The protein below binds the small molecule below.
Small molecule (SMILES): Brc1c(Br)c(Br)c2[nH]nnc2c1Br

Binding-site contacts:
Ligand atom N8 contacts residue ASP175 of chain 1.A at 4.0 Å.
Ligand atom N5 contacts residue SER51 of chain 1.A at 4.4 Å.
Ligand atom C3 contacts residue VAL66 of chain 1.A at 4.4 Å (hydrophobic).
Ligand atom BR13 contacts residue PHE113 of chain 1.A at 4.3 Å.
Ligand atom BR12 contacts residue VAL66 of chain 1.A at 4.2 Å.
Ligand atom N5 contacts residue ASP175 of chain 1.A at 3.9 Å.
Ligand atom N8 contacts residue ILE174 of chain 1.A at 4.0 Å.
Ligand atom C4 contacts residue VAL53 of chain 1.A at 3.5 Å (hydrophobic).
Ligand atom BR12 contacts residue LEU45 of chain 1.A at 4.4 Å.
Ligand atom N5 contacts residue ILE174 of chain 1.A at 4.2 Å.
Ligand atom BR11 contacts residue VAL53 of chain 1.A at 4.3 Å.
Ligand atom BR13 contacts residue ILE174 of chain 1.A at 4.2 Å.
Ligand atom N9 contacts residue LYS68 of chain 1.A at 3.2 Å.
Ligand atom BR13 contacts residue ILE95 of chain 1.A at 4.3 Å.
Ligand atom BR10 contacts residue HIS160 of chain 1.A at 3.5 Å.
Ligand atom C6 contacts residue VAL53 of chain 1.A at 3.8 Å (hydrophobic).
Ligand atom C1 contacts residue VAL53 of chain 1.A at 3.7 Å (hydrophobic).
Ligand atom C2 contacts residue VAL53 of chain 1.A at 3.8 Å (hydrophobic).
Ligand atom BR10 contacts residue ARG47 of chain 1.A at 4.4 Å.
Ligand atom BR10 contacts residue VAL53 of chain 1.A at 3.7 Å.
Ligand atom N8 contacts residue LYS68 of chain 1.A at 3.9 Å.
Ligand atom C7 contacts residue ILE174 of chain 1.A at 3.5 Å (hydrophobic).
Ligand atom C3 contacts residue ILE174 of chain 1.A at 3.6 Å (hydrophobic).
Ligand atom N5 contacts residue VAL53 of chain 1.A at 4.1 Å.
Ligand atom N5 contacts residue LYS68 of chain 1.A at 3.8 Å.
Ligand atom BR11 contacts residue LEU45 of chain 1.A at 4.3 Å.
Ligand atom BR11 contacts residue ASN118 of chain 1.A at 3.1 Å.
Ligand atom C1 contacts residue MET163 of chain 1.A at 4.0 Å (hydrophobic).
Ligand atom N9 contacts residue ILE174 of chain 1.A at 4.4 Å.
Ligand atom BR12 contacts residue ASN118 of chain 1.A at 4.4 Å.
Ligand atom C2 contacts residue ILE174 of chain 1.A at 3.9 Å (hydrophobic).
Ligand atom BR13 contacts residue VAL66 of chain 1.A at 4.1 Å.
Ligand atom N9 contacts residue ASP175 of chain 1.A at 3.6 Å.
Ligand atom BR11 contacts residue MET163 of chain 1.A at 3.9 Å.
Ligand atom BR12 contacts residue MET163 of chain 1.A at 4.1 Å.
Ligand atom C4 contacts residue ILE174 of chain 1.A at 4.0 Å (hydrophobic).
Ligand atom C3 contacts residue VAL53 of chain 1.A at 4.2 Å (hydrophobic).
Ligand atom C1 contacts residue ILE174 of chain 1.A at 4.1 Å (hydrophobic).
Ligand atom C6 contacts residue ILE174 of chain 1.A at 3.7 Å (hydrophobic).
Ligand atom C2 contacts residue MET163 of chain 1.A at 4.1 Å (hydrophobic).

Sequence of chain 1.A:
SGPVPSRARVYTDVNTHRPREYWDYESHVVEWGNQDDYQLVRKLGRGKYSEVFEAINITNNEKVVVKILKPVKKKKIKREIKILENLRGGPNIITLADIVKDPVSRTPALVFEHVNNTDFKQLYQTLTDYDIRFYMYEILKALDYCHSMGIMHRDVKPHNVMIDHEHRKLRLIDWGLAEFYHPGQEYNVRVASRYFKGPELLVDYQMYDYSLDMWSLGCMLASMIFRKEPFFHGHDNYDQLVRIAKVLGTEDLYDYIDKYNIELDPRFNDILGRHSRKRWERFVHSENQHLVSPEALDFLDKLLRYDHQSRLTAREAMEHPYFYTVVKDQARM